Binding-site contacts:
Ligand atom O5 contacts residue THR309 of chain 2.A at 3.6 Å (h-bond).
Ligand atom O7 contacts residue ASN28 of chain 2.A at 3.4 Å (h-bond).
Ligand atom N2 contacts residue ASN28 of chain 2.A at 2.9 Å (h-bond).
Ligand atom C3 contacts residue ASN28 of chain 2.A at 3.8 Å.
Ligand atom C2 contacts residue ASN28 of chain 2.A at 2.4 Å.
Ligand atom O5 contacts residue ALA29 of chain 2.A at 4.5 Å.
Ligand atom C6 contacts residue THR30 of chain 2.A at 3.5 Å.
Ligand atom C4 contacts residue ASN28 of chain 2.A at 4.2 Å.
Ligand atom C8 contacts residue ASN28 of chain 2.A at 4.5 Å.
Ligand atom C1 contacts residue ASN28 of chain 2.A at 1.4 Å.
Ligand atom C1 contacts residue THR309 of chain 2.A at 4.0 Å.
Ligand atom C7 contacts residue ASN28 of chain 2.A at 3.3 Å.
Ligand atom O6 contacts residue THR30 of chain 2.A at 3.6 Å (h-bond).
Ligand atom O5 contacts residue ASN28 of chain 2.A at 2.4 Å (h-bond).
Ligand atom C5 contacts residue ASN28 of chain 2.A at 3.7 Å.

This small molecule binds to this protein.
Small molecule (SMILES): CC(=O)N[C@@H]1[C@@H](O)[C@H](O)[C@@H](CO)O[C@H]1O

Sequence of chain 2.A:
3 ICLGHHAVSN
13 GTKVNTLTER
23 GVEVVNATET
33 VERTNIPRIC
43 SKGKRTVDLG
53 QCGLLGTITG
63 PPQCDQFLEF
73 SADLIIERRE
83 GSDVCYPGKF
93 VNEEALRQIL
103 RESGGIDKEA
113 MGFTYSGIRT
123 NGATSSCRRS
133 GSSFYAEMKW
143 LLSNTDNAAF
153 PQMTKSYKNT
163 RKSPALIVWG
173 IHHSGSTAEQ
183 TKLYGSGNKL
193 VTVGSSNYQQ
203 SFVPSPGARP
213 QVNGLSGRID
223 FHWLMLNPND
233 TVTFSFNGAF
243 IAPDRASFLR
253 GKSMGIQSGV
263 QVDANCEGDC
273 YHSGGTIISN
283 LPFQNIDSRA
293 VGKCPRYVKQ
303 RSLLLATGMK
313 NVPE